A protein and the small-molecule ligand that binds it are described below.
Small molecule (SMILES): CC(=O)N[C@H]1[C@H](O[C@H]2[C@H](O)[C@@H](NC(C)=O)CO[C@@H]2CO[C@@H]2O[C@@H](C)[C@@H](O)[C@@H](O)[C@@H]2O)O[C@H](CO)[C@@H](O[C@@H]2O[C@H](CO)[C@@H](O)[C@H](O)[C@H]2NC(C)=O)[C@@H]1O

Sequence of chain 1.A:
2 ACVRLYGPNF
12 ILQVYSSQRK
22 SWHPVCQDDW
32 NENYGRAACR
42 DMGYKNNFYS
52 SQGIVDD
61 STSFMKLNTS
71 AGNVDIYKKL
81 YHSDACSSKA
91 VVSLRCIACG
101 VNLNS

Binding-site contacts:
Ligand atom C1 contacts residue ALA71 of chain 1.A at 4.2 Å (hydrophobic).
Ligand atom O5 contacts residue ASN68 of chain 1.A at 2.4 Å (h-bond).
Ligand atom C2 contacts residue ASN68 of chain 1.A at 2.4 Å.
Ligand atom O4 contacts residue VAL74 of chain 1.A at 4.3 Å.
Ligand atom O5 contacts residue ALA71 of chain 1.A at 3.6 Å.
Ligand atom C3 contacts residue ASN68 of chain 1.A at 3.8 Å.
Ligand atom O5 contacts residue SER70 of chain 1.A at 3.8 Å.
Ligand atom C6 contacts residue VAL74 of chain 1.A at 3.9 Å (hydrophobic).
Ligand atom C7 contacts residue ASN68 of chain 1.A at 3.6 Å.
Ligand atom C1 contacts residue SER70 of chain 1.A at 4.2 Å.
Ligand atom C7 contacts residue TYR81 of chain 1.A at 4.2 Å (hydrophobic).
Ligand atom O7 contacts residue ASN68 of chain 1.A at 4.1 Å.
Ligand atom C7 contacts residue EDO1 of chain 1.G at 3.5 Å.
Ligand atom N2 contacts residue ASN68 of chain 1.A at 2.9 Å (h-bond).
Ligand atom O5 contacts residue ALA71 of chain 1.A at 4.3 Å.
Ligand atom C8 contacts residue TYR81 of chain 1.A at 3.6 Å (hydrophobic).
Ligand atom C1 contacts residue EDO1 of chain 1.G at 3.6 Å.
Ligand atom C6 contacts residue EDO1 of chain 1.G at 4.0 Å.
Ligand atom C6 contacts residue SER70 of chain 1.A at 3.7 Å.
Ligand atom C4 contacts residue ASN68 of chain 1.A at 4.2 Å.
Ligand atom C5 contacts residue ASN68 of chain 1.A at 3.7 Å.
Ligand atom O5 contacts residue GLY72 of chain 1.A at 4.0 Å.
Ligand atom C8 contacts residue EDO1 of chain 1.D at 3.1 Å.
Ligand atom C1 contacts residue ASN68 of chain 1.A at 1.4 Å.
Ligand atom N2 contacts residue EDO1 of chain 1.G at 3.7 Å.
Ligand atom O5 contacts residue EDO1 of chain 1.G at 4.2 Å.
Ligand atom C5 contacts residue ALA71 of chain 1.A at 4.5 Å (hydrophobic).
Ligand atom C6 contacts residue LYS78 of chain 1.A at 3.6 Å.
Ligand atom C6 contacts residue ALA71 of chain 1.A at 4.3 Å (hydrophobic).
Ligand atom C5 contacts residue ALA71 of chain 1.A at 4.4 Å (hydrophobic).
Ligand atom O7 contacts residue EDO1 of chain 1.G at 2.8 Å (h-bond).
Ligand atom O7 contacts residue TYR81 of chain 1.A at 4.3 Å.
Ligand atom C5 contacts residue SER70 of chain 1.A at 3.7 Å.
Ligand atom C6 contacts residue ALA71 of chain 1.A at 3.7 Å (hydrophobic).
Ligand atom C2 contacts residue EDO1 of chain 1.G at 3.4 Å.